This small molecule binds to this protein.
Small molecule (SMILES): C[C@@H]1[C@H]([C@H](C(=O)O)[C@@H](C)O)N=C(C(=O)O)[C@H]1S[C@@H]1CN[C@H](C(=O)N(C)C)C1

Binding-site contacts:
Ligand atom N4 contacts residue ZN1 of chain 1.F at 2.5 Å.
Ligand atom C61 contacts residue ASP86 of chain 1.A at 3.6 Å.
Ligand atom O71 contacts residue HIS84 of chain 1.A at 3.5 Å (h-bond).
Ligand atom O71 contacts residue ZN1 of chain 1.E at 3.0 Å.
Ligand atom C7 contacts residue ZN1 of chain 1.E at 3.0 Å.
Ligand atom C7 contacts residue HIS144 of chain 1.A at 3.8 Å.
Ligand atom O71 contacts residue TYR175 of chain 1.A at 3.5 Å.
Ligand atom C6 contacts residue ZN1 of chain 1.F at 3.7 Å.
Ligand atom O32 contacts residue CYS163 of chain 1.A at 3.8 Å.
Ligand atom O72 contacts residue ASP86 of chain 1.A at 2.9 Å (salt-bridge).
Ligand atom C62 contacts residue ASP86 of chain 1.A at 3.4 Å.
Ligand atom C31 contacts residue LYS166 of chain 1.A at 3.4 Å.
Ligand atom C2A contacts residue ILE36 of chain 1.A at 2.6 Å (hydrophobic).
Ligand atom O31 contacts residue LEU173 of chain 1.A at 3.2 Å (h-bond).
Ligand atom O31 contacts residue GLY174 of chain 1.A at 3.1 Å.
Ligand atom C5 contacts residue HIS205 of chain 1.A at 3.5 Å.
Ligand atom C31 contacts residue ZN1 of chain 1.F at 3.7 Å.
Ligand atom O72 contacts residue ZN1 of chain 1.F at 2.3 Å.
Ligand atom O31 contacts residue HIS144 of chain 1.A at 3.8 Å.
Ligand atom C1A contacts residue ILE36 of chain 1.A at 3.5 Å (hydrophobic).
Ligand atom O32 contacts residue LYS166 of chain 1.A at 2.5 Å (salt-bridge).
Ligand atom O72 contacts residue ZN1 of chain 1.E at 2.4 Å.
Ligand atom O31 contacts residue LYS166 of chain 1.A at 3.5 Å (salt-bridge).
Ligand atom N3A contacts residue HIS205 of chain 1.A at 3.1 Å.
Ligand atom O62 contacts residue TRP56 of chain 1.A at 3.1 Å.
Ligand atom N4 contacts residue HIS205 of chain 1.A at 2.6 Å (h-bond).
Ligand atom O31 contacts residue TYR175 of chain 1.A at 3.0 Å (h-bond).
Ligand atom O32 contacts residue ZN1 of chain 1.F at 3.2 Å.
Ligand atom C5 contacts residue ZN1 of chain 1.F at 3.4 Å.
Ligand atom C5A contacts residue ILE36 of chain 1.A at 3.3 Å (hydrophobic).
Ligand atom O72 contacts residue HIS144 of chain 1.A at 3.5 Å (h-bond).
Ligand atom O72 contacts residue HIS84 of chain 1.A at 3.5 Å (h-bond).
Ligand atom C4A contacts residue HIS205 of chain 1.A at 2.7 Å.
Ligand atom C7 contacts residue HIS84 of chain 1.A at 3.7 Å.
Ligand atom O71 contacts residue HIS144 of chain 1.A at 3.1 Å.
Ligand atom C7 contacts residue ZN1 of chain 1.F at 3.1 Å.
Ligand atom C3 contacts residue ZN1 of chain 1.F at 3.5 Å.
Ligand atom O32 contacts residue HIS205 of chain 1.A at 3.3 Å.
Ligand atom C4A contacts residue ILE36 of chain 1.A at 3.8 Å (hydrophobic).
Ligand atom C3 contacts residue HIS205 of chain 1.A at 3.4 Å.

Sequence of chain 1.A:
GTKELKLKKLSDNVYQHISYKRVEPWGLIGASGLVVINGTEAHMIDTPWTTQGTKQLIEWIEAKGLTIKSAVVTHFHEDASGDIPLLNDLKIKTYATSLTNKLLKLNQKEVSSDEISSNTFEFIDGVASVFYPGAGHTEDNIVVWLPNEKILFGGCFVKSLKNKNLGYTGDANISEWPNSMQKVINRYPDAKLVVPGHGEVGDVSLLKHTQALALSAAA